Binding-site contacts:
Ligand atom O3B contacts residue MG1 of chain 85.F at 3.8 Å.
Ligand atom C6 contacts residue ASN226 of chain 85.B at 3.3 Å.
Ligand atom O1B contacts residue MG1 of chain 85.F at 2.4 Å.
Ligand atom N1 contacts residue ASN226 of chain 85.B at 2.7 Å (h-bond).
Ligand atom PG contacts residue MG1 of chain 85.F at 3.5 Å.
Ligand atom O2B contacts residue THR143 of chain 85.B at 2.7 Å (h-bond).
Ligand atom O3B contacts residue GLY142 of chain 85.B at 3.5 Å (h-bond).
Ligand atom O1A contacts residue GLN11 of chain 85.B at 3.1 Å.
Ligand atom C6 contacts residue GLN15 of chain 85.B at 3.6 Å.
Ligand atom C2 contacts residue ASN204 of chain 85.B at 3.4 Å.
Ligand atom N3 contacts residue VAL169 of chain 85.B at 3.8 Å.
Ligand atom O2G contacts residue GLY142 of chain 85.B at 3.0 Å (h-bond).
Ligand atom C2 contacts residue TYR222 of chain 85.B at 3.5 Å (hydrophobic).
Ligand atom O1B contacts residue GLN11 of chain 85.B at 3.2 Å (h-bond).
Ligand atom PG contacts residue GLY142 of chain 85.B at 3.9 Å.
Ligand atom N2 contacts residue ASN204 of chain 85.B at 2.6 Å (h-bond).
Ligand atom O2A contacts residue GLN11 of chain 85.B at 3.5 Å (h-bond).
Ligand atom O3B contacts residue THR143 of chain 85.B at 3.1 Å (h-bond).
Ligand atom O2A contacts residue CYS12 of chain 85.B at 3.3 Å (h-bond).
Ligand atom O2B contacts residue GLY10 of chain 85.B at 3.2 Å.
Ligand atom O2B contacts residue GLY144 of chain 85.B at 2.7 Å (h-bond).
Ligand atom O6 contacts residue GLN15 of chain 85.B at 2.5 Å (h-bond).
Ligand atom PB contacts residue THR143 of chain 85.B at 3.3 Å.
Ligand atom N2 contacts residue ASN226 of chain 85.B at 2.9 Å (h-bond).
Ligand atom N1 contacts residue TYR222 of chain 85.B at 3.2 Å.
Ligand atom C4' contacts residue SER138 of chain 85.B at 3.2 Å.
Ligand atom PB contacts residue GLY10 of chain 85.B at 3.9 Å.
Ligand atom O2G contacts residue ASN99 of chain 85.B at 2.9 Å (h-bond).
Ligand atom O6 contacts residue ASN226 of chain 85.B at 3.1 Å (h-bond).
Ligand atom C6 contacts residue TYR222 of chain 85.B at 3.7 Å (hydrophobic).
Ligand atom C2 contacts residue ASN226 of chain 85.B at 3.6 Å.
Ligand atom O1B contacts residue GLY10 of chain 85.B at 3.7 Å.
Ligand atom O3' contacts residue GLU181 of chain 85.B at 3.3 Å (salt-bridge).
Ligand atom N3 contacts residue ASN204 of chain 85.B at 3.0 Å (h-bond).
Ligand atom PB contacts residue MG1 of chain 85.F at 3.7 Å.
Ligand atom O3G contacts residue MG1 of chain 85.F at 2.5 Å.
Ligand atom O1G contacts residue THR143 of chain 85.B at 3.4 Å.
Ligand atom O1G contacts residue ALA97 of chain 85.B at 3.0 Å (h-bond).
Ligand atom O6 contacts residue TYR222 of chain 85.B at 3.8 Å.
Ligand atom O4' contacts residue SER138 of chain 85.B at 3.3 Å (h-bond).

Sequence of chain 85.B:
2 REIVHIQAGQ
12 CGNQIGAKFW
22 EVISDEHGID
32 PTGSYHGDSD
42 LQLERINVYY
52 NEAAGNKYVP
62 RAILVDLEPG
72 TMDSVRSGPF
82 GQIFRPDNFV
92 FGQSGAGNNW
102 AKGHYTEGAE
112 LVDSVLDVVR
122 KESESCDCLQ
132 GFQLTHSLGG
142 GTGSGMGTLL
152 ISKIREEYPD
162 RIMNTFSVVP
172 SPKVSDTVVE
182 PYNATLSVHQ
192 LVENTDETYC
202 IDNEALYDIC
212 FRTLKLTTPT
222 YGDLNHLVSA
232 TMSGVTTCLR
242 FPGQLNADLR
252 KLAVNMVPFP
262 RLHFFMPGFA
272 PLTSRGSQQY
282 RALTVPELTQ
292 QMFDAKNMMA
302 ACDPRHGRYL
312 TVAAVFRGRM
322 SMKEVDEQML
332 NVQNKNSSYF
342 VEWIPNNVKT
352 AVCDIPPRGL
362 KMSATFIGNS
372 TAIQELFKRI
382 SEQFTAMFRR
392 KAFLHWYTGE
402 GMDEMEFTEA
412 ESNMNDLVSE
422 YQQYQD

A small-molecule ligand and the protein it binds are described below.
Small molecule (SMILES): Nc1nc2c(ncn2[C@@H]2O[C@H](CO[P](=O)(O)C[P](=O)(O)OP(=O)(O)O)[C@@H](O)[C@H]2O)c(=O)[nH]1